Sequence of chain 1.D:
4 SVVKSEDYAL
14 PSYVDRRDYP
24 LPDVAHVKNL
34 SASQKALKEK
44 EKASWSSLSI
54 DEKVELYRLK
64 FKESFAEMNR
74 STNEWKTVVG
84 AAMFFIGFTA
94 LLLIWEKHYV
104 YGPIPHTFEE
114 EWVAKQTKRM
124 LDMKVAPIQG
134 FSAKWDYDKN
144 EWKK

Sequence of chain 1.M:
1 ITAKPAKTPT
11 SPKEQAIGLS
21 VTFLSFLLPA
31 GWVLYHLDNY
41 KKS

Binding-site contacts:
Ligand atom C57 contacts residue TYR35 of chain 1.M at 4.1 Å (hydrophobic).
Ligand atom C57 contacts residue TRP98 of chain 1.D at 3.9 Å (hydrophobic).
Ligand atom O5 contacts residue TRP98 of chain 1.D at 3.5 Å (h-bond).
Ligand atom C19 contacts residue GLY31 of chain 1.M at 3.8 Å.
Ligand atom C19 contacts residue TRP98 of chain 1.D at 4.0 Å (hydrophobic).
Ligand atom O16 contacts residue GLY31 of chain 1.M at 3.6 Å.
Ligand atom C25 contacts residue LEU95 of chain 1.D at 3.9 Å (hydrophobic).
Ligand atom O16 contacts residue LEU28 of chain 1.M at 3.9 Å.
Ligand atom O61 contacts residue TRP98 of chain 1.D at 3.0 Å (h-bond).
Ligand atom O61 contacts residue TYR102 of chain 1.D at 3.8 Å.
Ligand atom C22 contacts residue TRP98 of chain 1.D at 3.6 Å (hydrophobic).
Ligand atom C10 contacts residue TYR35 of chain 1.M at 3.6 Å (hydrophobic).
Ligand atom C19 contacts residue LEU27 of chain 1.M at 3.5 Å (hydrophobic).
Ligand atom C43 contacts residue LEU34 of chain 1.M at 3.9 Å (hydrophobic).
Ligand atom C18 contacts residue LEU28 of chain 1.M at 3.9 Å (hydrophobic).
Ligand atom C40 contacts residue LEU462 of chain 1.A at 4.0 Å (hydrophobic).
Ligand atom C25 contacts residue TRP98 of chain 1.D at 3.8 Å (hydrophobic).
Ligand atom O1 contacts residue TYR35 of chain 1.M at 3.3 Å.
Ligand atom O55 contacts residue TRP32 of chain 1.M at 3.2 Å.
Ligand atom O16 contacts residue LEU27 of chain 1.M at 4.0 Å.
Ligand atom O6 contacts residue TYR35 of chain 1.M at 3.2 Å (h-bond).
Ligand atom O3 contacts residue TRP32 of chain 1.M at 4.1 Å.
Ligand atom C34 contacts residue PHE459 of chain 1.A at 3.9 Å (hydrophobic).
Ligand atom C28 contacts residue LEU27 of chain 1.M at 4.0 Å (hydrophobic).
Ligand atom C1 contacts residue TRP32 of chain 1.M at 3.5 Å (hydrophobic).
Ligand atom O16 contacts residue TRP98 of chain 1.D at 3.9 Å.
Ligand atom C34 contacts residue LEU27 of chain 1.M at 4.1 Å (hydrophobic).
Ligand atom C9 contacts residue TYR35 of chain 1.M at 3.9 Å (hydrophobic).
Ligand atom C18 contacts residue TRP98 of chain 1.D at 4.0 Å (hydrophobic).
Ligand atom O49 contacts residue TRP32 of chain 1.M at 3.6 Å.
Ligand atom O49 contacts residue LEU28 of chain 1.M at 2.9 Å (h-bond).
Ligand atom C1 contacts residue GLY31 of chain 1.M at 3.7 Å.
Ligand atom C6 contacts residue TRP98 of chain 1.D at 4.1 Å (hydrophobic).
Ligand atom C43 contacts residue PHE37 of chain 1.L at 4.0 Å (hydrophobic).
Ligand atom O3 contacts residue TYR35 of chain 1.M at 3.9 Å.
Ligand atom C2 contacts residue TRP32 of chain 1.M at 3.8 Å (hydrophobic).
Ligand atom C28 contacts residue TRP98 of chain 1.D at 3.9 Å (hydrophobic).
Ligand atom C1 contacts residue LEU28 of chain 1.M at 3.8 Å (hydrophobic).
Ligand atom C31 contacts residue TRP98 of chain 1.D at 3.7 Å (hydrophobic).
Ligand atom O3 contacts residue HIS36 of chain 1.M at 3.1 Å.

The small molecule below binds the protein below.
Small molecule (SMILES): CCCCCCCCCCO[C@@H]1O[C@H](CO)[C@@H](O[C@H]2O[C@H](CO)[C@@H](O)[C@H](O)[C@H]2O)[C@H](O)[C@H]1O

Sequence of chain 1.A:
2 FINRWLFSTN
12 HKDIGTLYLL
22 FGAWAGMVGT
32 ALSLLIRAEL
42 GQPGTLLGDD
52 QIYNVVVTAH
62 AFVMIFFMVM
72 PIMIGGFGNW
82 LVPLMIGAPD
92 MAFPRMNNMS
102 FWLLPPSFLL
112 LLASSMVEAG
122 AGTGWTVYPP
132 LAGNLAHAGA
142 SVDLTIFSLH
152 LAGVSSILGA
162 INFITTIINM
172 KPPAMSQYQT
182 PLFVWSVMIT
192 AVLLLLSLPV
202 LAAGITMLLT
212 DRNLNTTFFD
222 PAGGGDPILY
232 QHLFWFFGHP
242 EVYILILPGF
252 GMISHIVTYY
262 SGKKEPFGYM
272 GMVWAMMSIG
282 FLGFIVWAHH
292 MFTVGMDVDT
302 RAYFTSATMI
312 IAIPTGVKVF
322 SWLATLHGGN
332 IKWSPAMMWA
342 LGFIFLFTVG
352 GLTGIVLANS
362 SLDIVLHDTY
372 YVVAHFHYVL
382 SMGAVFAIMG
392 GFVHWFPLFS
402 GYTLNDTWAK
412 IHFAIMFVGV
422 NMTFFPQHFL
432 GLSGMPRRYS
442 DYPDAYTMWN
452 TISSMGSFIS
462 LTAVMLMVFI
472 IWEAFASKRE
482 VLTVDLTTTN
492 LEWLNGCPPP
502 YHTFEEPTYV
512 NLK

Sequence of chain 1.L:
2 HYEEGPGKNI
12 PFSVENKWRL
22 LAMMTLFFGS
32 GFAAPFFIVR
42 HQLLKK